Sequence of chain 1.E:
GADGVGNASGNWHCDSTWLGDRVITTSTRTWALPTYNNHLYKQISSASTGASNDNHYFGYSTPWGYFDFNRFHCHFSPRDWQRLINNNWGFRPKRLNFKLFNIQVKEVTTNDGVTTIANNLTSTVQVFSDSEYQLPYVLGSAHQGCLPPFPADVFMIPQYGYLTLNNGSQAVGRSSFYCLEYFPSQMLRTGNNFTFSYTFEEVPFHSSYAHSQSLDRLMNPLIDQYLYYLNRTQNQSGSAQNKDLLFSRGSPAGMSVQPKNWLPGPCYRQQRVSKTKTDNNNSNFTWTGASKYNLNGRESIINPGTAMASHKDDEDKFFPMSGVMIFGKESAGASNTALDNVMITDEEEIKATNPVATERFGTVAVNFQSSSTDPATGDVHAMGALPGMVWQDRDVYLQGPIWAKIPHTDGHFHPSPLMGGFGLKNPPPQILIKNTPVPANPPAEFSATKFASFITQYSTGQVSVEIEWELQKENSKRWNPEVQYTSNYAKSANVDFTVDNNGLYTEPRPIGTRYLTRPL

Sequence of chain 1.B:
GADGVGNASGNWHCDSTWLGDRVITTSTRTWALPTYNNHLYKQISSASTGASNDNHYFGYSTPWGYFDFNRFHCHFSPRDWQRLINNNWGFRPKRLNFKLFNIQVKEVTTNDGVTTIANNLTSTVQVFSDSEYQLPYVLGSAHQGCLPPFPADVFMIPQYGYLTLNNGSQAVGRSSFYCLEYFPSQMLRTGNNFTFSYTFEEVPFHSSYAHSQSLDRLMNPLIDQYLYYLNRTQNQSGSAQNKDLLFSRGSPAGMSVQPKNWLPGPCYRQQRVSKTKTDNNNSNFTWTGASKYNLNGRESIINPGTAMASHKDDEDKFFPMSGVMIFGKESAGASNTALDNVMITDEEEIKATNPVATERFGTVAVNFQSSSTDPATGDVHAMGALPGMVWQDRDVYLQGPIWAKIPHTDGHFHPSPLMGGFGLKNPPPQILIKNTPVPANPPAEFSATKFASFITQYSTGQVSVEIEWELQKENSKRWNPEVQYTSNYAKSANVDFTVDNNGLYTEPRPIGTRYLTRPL

A protein and the small-molecule ligand that binds it are described below.
Small molecule (SMILES): Nc1ccnc(=O)[nH]1

Binding-site contacts:
Ligand atom O2 contacts residue ASP626 of chain 1.B at 3.7 Å.
Ligand atom C6 contacts residue PHE629 of chain 1.E at 4.4 Å (hydrophobic).
Ligand atom N1 contacts residue HIS630 of chain 1.E at 4.2 Å.
Ligand atom N4 contacts residue PRO631 of chain 1.E at 4.5 Å.
Ligand atom C5 contacts residue HIS630 of chain 1.E at 4.3 Å.
Ligand atom C2 contacts residue HIS628 of chain 1.B at 3.3 Å.
Ligand atom O2 contacts residue GLY627 of chain 1.B at 3.5 Å.
Ligand atom N4 contacts residue HIS630 of chain 1.E at 3.4 Å.
Ligand atom O2 contacts residue HIS630 of chain 1.E at 3.8 Å.
Ligand atom C5 contacts residue HIS628 of chain 1.B at 4.1 Å.
Ligand atom N1 contacts residue PHE629 of chain 1.B at 4.2 Å.
Ligand atom C2 contacts residue HIS630 of chain 1.E at 3.4 Å.
Ligand atom C4 contacts residue HIS630 of chain 1.E at 3.4 Å.
Ligand atom C5 contacts residue PHE629 of chain 1.E at 4.1 Å (hydrophobic).
Ligand atom C2 contacts residue GLY627 of chain 1.B at 4.2 Å.
Ligand atom N3 contacts residue HIS628 of chain 1.B at 4.4 Å.
Ligand atom O2 contacts residue HIS628 of chain 1.B at 3.3 Å (h-bond).
Ligand atom N3 contacts residue HIS630 of chain 1.E at 2.9 Å (h-bond).
Ligand atom N1 contacts residue TRP607 of chain 1.E at 4.4 Å.
Ligand atom N1 contacts residue HIS628 of chain 1.B at 2.3 Å (h-bond).
Ligand atom C6 contacts residue HIS628 of chain 1.B at 2.9 Å.
Ligand atom C6 contacts residue PHE629 of chain 1.B at 4.1 Å (hydrophobic).